Binding-site contacts:
Ligand atom CA contacts residue LEU37 of chain 2.A at 4.3 Å (hydrophobic).
Ligand atom O contacts residue ILE34 of chain 2.A at 4.5 Å.
Ligand atom OXT contacts residue PRO33 of chain 2.A at 4.5 Å.
Ligand atom N contacts residue ILE34 of chain 2.A at 4.4 Å.

Sequence of chain 2.A:
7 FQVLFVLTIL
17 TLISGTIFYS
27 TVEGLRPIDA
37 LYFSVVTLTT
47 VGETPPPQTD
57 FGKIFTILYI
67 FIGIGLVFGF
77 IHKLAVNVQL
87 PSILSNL

This small molecule binds to this protein.
Small molecule (SMILES): NCC(=O)O